Sequence of chain 1.C:
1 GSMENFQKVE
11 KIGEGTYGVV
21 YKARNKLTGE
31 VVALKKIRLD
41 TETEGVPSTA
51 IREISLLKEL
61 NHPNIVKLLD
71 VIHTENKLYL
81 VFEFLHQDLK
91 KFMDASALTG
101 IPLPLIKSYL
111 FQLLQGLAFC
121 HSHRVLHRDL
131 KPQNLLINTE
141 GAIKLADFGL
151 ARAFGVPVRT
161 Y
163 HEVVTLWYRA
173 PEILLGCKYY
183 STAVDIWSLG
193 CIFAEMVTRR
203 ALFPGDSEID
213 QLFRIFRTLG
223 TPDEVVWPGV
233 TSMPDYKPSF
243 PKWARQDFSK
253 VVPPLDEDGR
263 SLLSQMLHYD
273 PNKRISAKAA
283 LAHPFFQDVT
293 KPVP

Binding-site contacts:
Ligand atom C10 contacts residue LEU85 of chain 1.C at 3.4 Å (hydrophobic).
Ligand atom C20 contacts residue ALA33 of chain 1.C at 3.8 Å (hydrophobic).
Ligand atom N23 contacts residue PHE82 of chain 1.C at 3.0 Å.
Ligand atom C14 contacts residue ASP88 of chain 1.C at 3.4 Å.
Ligand atom N19 contacts residue LEU136 of chain 1.C at 3.8 Å.
Ligand atom C22 contacts residue PHE82 of chain 1.C at 3.6 Å (hydrophobic).
Ligand atom C16 contacts residue LYS91 of chain 1.C at 3.5 Å.
Ligand atom N11 contacts residue LEU85 of chain 1.C at 2.5 Å (h-bond).
Ligand atom C17 contacts residue GLN87 of chain 1.C at 3.9 Å.
Ligand atom N11 contacts residue PHE84 of chain 1.C at 3.4 Å.
Ligand atom C01 contacts residue ASP147 of chain 1.C at 2.8 Å.
Ligand atom N09 contacts residue ILE12 of chain 1.C at 3.9 Å.
Ligand atom N11 contacts residue ILE12 of chain 1.C at 3.8 Å.
Ligand atom C18 contacts residue HIS86 of chain 1.C at 3.5 Å.
Ligand atom C08 contacts residue ALA33 of chain 1.C at 3.9 Å (hydrophobic).
Ligand atom C21 contacts residue ALA33 of chain 1.C at 3.8 Å (hydrophobic).
Ligand atom C22 contacts residue VAL66 of chain 1.C at 3.8 Å (hydrophobic).
Ligand atom C12 contacts residue LEU85 of chain 1.C at 3.2 Å (hydrophobic).
Ligand atom O15 contacts residue ASP88 of chain 1.C at 2.7 Å (salt-bridge).
Ligand atom N19 contacts residue PHE84 of chain 1.C at 3.9 Å.
Ligand atom C17 contacts residue HIS86 of chain 1.C at 3.7 Å.
Ligand atom C13 contacts residue ILE12 of chain 1.C at 3.6 Å (hydrophobic).
Ligand atom C16 contacts residue ASP88 of chain 1.C at 3.4 Å.
Ligand atom N19 contacts residue LEU85 of chain 1.C at 3.0 Å (h-bond).
Ligand atom C14 contacts residue ILE12 of chain 1.C at 3.7 Å (hydrophobic).
Ligand atom C20 contacts residue LEU136 of chain 1.C at 3.4 Å (hydrophobic).
Ligand atom C08 contacts residue LEU136 of chain 1.C at 3.8 Å (hydrophobic).
Ligand atom C12 contacts residue ILE12 of chain 1.C at 3.9 Å (hydrophobic).
Ligand atom N23 contacts residue VAL66 of chain 1.C at 3.5 Å.
Ligand atom C01 contacts residue ASN134 of chain 1.C at 3.4 Å.
Ligand atom N19 contacts residue GLU83 of chain 1.C at 3.9 Å.
Ligand atom C20 contacts residue LEU85 of chain 1.C at 3.8 Å (hydrophobic).
Ligand atom C20 contacts residue GLU83 of chain 1.C at 3.3 Å.
Ligand atom C18 contacts residue LEU85 of chain 1.C at 3.4 Å (hydrophobic).
Ligand atom C22 contacts residue LEU136 of chain 1.C at 3.8 Å (hydrophobic).
Ligand atom C13 contacts residue LEU136 of chain 1.C at 3.8 Å (hydrophobic).
Ligand atom C07 contacts residue VAL20 of chain 1.C at 3.8 Å (hydrophobic).
Ligand atom S24 contacts residue ILE12 of chain 1.C at 3.9 Å.
Ligand atom C06 contacts residue PHE82 of chain 1.C at 3.6 Å (hydrophobic).
Ligand atom C21 contacts residue LEU136 of chain 1.C at 3.4 Å (hydrophobic).

A protein and the small-molecule ligand that binds it are described below.
Small molecule (SMILES): CNc1nc(C)c(-c2nc(Nc3cccc(O)c3)ncc2C#N)s1